The protein below binds the small molecule below.
Small molecule (SMILES): CC(c1ccc(C(F)(F)F)nc1)[S@@](C)(=O)=NC#N

Binding-site contacts:
Ligand atom C10 contacts residue TYR89 of chain 1.J at 3.9 Å (hydrophobic).
Ligand atom N2 contacts residue CYS187 of chain 1.J at 3.9 Å.
Ligand atom C10 contacts residue TRP143 of chain 1.J at 3.8 Å (hydrophobic).
Ligand atom C2 contacts residue TRP143 of chain 1.J at 3.2 Å (hydrophobic).
Ligand atom C7 contacts residue VAL114 of chain 1.F at 3.8 Å (hydrophobic).
Ligand atom C7 contacts residue TRP143 of chain 1.J at 3.0 Å (hydrophobic).
Ligand atom C8 contacts residue ARG104 of chain 1.F at 3.5 Å.
Ligand atom N3 contacts residue TRP53 of chain 1.F at 3.8 Å.
Ligand atom N3 contacts residue CYS187 of chain 1.J at 3.7 Å.
Ligand atom C1 contacts residue TYR192 of chain 1.J at 3.8 Å (hydrophobic).
Ligand atom C10 contacts residue TYR185 of chain 1.J at 3.6 Å (hydrophobic).
Ligand atom C5 contacts residue TRP143 of chain 1.J at 4.0 Å (hydrophobic).
Ligand atom F1 contacts residue VAL114 of chain 1.F at 3.3 Å.
Ligand atom C1 contacts residue TRP143 of chain 1.J at 3.0 Å (hydrophobic).
Ligand atom O1 contacts residue TYR185 of chain 1.J at 3.2 Å.
Ligand atom C8 contacts residue LEU112 of chain 1.F at 3.7 Å (hydrophobic).
Ligand atom C9 contacts residue VAL114 of chain 1.F at 3.8 Å (hydrophobic).
Ligand atom F3 contacts residue LEU112 of chain 1.F at 3.9 Å.
Ligand atom C4 contacts residue TYR192 of chain 1.J at 3.7 Å (hydrophobic).
Ligand atom N2 contacts residue VAL114 of chain 1.F at 3.5 Å.
Ligand atom F3 contacts residue ARG104 of chain 1.F at 3.3 Å.
Ligand atom C1 contacts residue TYR89 of chain 1.J at 3.4 Å (hydrophobic).
Ligand atom N1 contacts residue VAL114 of chain 1.F at 3.7 Å.
Ligand atom N1 contacts residue TRP143 of chain 1.J at 3.6 Å.
Ligand atom F2 contacts residue LEU112 of chain 1.F at 3.4 Å.
Ligand atom C4 contacts residue CYS187 of chain 1.J at 4.0 Å (hydrophobic).
Ligand atom C9 contacts residue TRP53 of chain 1.F at 3.7 Å (hydrophobic).
Ligand atom F2 contacts residue ARG104 of chain 1.F at 2.7 Å.
Ligand atom N1 contacts residue THR144 of chain 1.J at 3.9 Å.
Ligand atom F3 contacts residue ALA103 of chain 1.F at 3.8 Å.
Ligand atom C9 contacts residue CYS187 of chain 1.J at 3.8 Å (hydrophobic).
Ligand atom F3 contacts residue THR144 of chain 1.J at 3.2 Å.
Ligand atom C4 contacts residue TRP143 of chain 1.J at 3.5 Å (hydrophobic).
Ligand atom F1 contacts residue TYR113 of chain 1.F at 3.4 Å.
Ligand atom C5 contacts residue TYR192 of chain 1.J at 3.7 Å (hydrophobic).
Ligand atom C3 contacts residue TRP143 of chain 1.J at 2.9 Å (hydrophobic).
Ligand atom C10 contacts residue TRP53 of chain 1.F at 3.0 Å (hydrophobic).
Ligand atom O1 contacts residue CYS187 of chain 1.J at 3.3 Å (h-bond).
Ligand atom F1 contacts residue LEU112 of chain 1.F at 2.9 Å.
Ligand atom F3 contacts residue LEU102 of chain 1.F at 3.7 Å.

Sequence of chain 1.F:
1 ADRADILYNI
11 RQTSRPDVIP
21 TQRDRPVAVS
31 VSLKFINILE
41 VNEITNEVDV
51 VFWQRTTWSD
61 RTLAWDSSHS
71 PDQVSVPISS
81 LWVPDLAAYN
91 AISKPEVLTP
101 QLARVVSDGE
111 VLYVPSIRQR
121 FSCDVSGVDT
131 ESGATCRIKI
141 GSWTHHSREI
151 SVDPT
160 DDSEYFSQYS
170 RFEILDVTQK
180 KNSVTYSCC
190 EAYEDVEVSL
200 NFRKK

Sequence of chain 1.J:
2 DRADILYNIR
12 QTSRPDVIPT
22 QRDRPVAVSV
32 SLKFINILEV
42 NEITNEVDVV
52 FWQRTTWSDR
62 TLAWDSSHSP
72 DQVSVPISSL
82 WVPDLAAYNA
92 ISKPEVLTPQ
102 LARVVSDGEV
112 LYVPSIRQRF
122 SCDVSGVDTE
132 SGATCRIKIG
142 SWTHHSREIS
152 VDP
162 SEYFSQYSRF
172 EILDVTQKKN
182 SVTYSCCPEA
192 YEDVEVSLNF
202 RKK